Sequence of chain 1.D:
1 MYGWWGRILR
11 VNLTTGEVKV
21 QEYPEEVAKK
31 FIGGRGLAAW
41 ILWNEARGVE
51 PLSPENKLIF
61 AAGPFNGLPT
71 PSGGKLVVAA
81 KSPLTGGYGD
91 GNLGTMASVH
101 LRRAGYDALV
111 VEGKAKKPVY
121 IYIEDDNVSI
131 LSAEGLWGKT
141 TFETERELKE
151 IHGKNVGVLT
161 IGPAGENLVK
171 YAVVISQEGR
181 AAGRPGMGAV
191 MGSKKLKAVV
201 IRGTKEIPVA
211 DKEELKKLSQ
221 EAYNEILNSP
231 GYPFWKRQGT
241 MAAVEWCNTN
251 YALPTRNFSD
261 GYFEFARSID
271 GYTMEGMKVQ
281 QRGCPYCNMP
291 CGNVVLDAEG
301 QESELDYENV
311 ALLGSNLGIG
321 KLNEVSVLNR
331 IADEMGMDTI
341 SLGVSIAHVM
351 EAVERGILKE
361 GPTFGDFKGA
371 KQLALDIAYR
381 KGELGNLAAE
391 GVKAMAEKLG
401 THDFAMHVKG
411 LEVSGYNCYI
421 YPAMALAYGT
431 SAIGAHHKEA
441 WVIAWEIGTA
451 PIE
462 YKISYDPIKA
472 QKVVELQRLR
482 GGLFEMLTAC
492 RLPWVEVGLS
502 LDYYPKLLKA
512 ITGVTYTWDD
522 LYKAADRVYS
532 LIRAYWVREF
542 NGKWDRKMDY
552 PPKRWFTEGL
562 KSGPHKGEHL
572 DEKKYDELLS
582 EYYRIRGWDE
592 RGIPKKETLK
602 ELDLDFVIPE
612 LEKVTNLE

This small molecule binds to this protein.
Small molecule (SMILES): O=C(O)CCCC(=O)O

Binding-site contacts:
Ligand atom C5 contacts residue TYR416 of chain 1.D at 3.1 Å (hydrophobic).
Ligand atom C2 contacts residue VAL496 of chain 1.D at 3.8 Å (hydrophobic).
Ligand atom O3 contacts residue TYR307 of chain 1.D at 3.9 Å.
Ligand atom O3 contacts residue HIS437 of chain 1.D at 3.4 Å (h-bond).
Ligand atom C2 contacts residue TRP441 of chain 1.D at 3.4 Å (hydrophobic).
Ligand atom C5 contacts residue PTE1 of chain 1.T at 4.3 Å.
Ligand atom O1 contacts residue PTE1 of chain 1.T at 4.2 Å.
Ligand atom O2 contacts residue VAL496 of chain 1.D at 3.5 Å.
Ligand atom C2 contacts residue GLU497 of chain 1.D at 3.7 Å.
Ligand atom O4 contacts residue TYR307 of chain 1.D at 3.7 Å.
Ligand atom C3 contacts residue LEU493 of chain 1.D at 4.3 Å (hydrophobic).
Ligand atom O4 contacts residue ALA243 of chain 1.D at 4.1 Å.
Ligand atom C1 contacts residue ARG492 of chain 1.D at 3.5 Å.
Ligand atom C5 contacts residue GLU308 of chain 1.D at 3.7 Å.
Ligand atom C5 contacts residue HIS437 of chain 1.D at 4.0 Å.
Ligand atom C4 contacts residue PTE1 of chain 1.T at 4.0 Å.
Ligand atom C1 contacts residue TRP441 of chain 1.D at 4.1 Å (hydrophobic).
Ligand atom C3 contacts residue GLU497 of chain 1.D at 3.7 Å.
Ligand atom O2 contacts residue LEU493 of chain 1.D at 3.7 Å.
Ligand atom O1 contacts residue ARG481 of chain 1.D at 3.1 Å (salt-bridge).
Ligand atom O1 contacts residue TRP441 of chain 1.D at 4.0 Å.
Ligand atom C2 contacts residue LEU493 of chain 1.D at 4.1 Å (hydrophobic).
Ligand atom O1 contacts residue ARG492 of chain 1.D at 2.9 Å (salt-bridge).
Ligand atom C1 contacts residue ARG481 of chain 1.D at 3.5 Å.
Ligand atom O2 contacts residue ARG481 of chain 1.D at 2.7 Å (salt-bridge).
Ligand atom O3 contacts residue GLU308 of chain 1.D at 2.7 Å (salt-bridge).
Ligand atom O3 contacts residue PTE1 of chain 1.T at 3.4 Å.
Ligand atom C1 contacts residue LEU493 of chain 1.D at 4.0 Å (hydrophobic).
Ligand atom O4 contacts residue GLU308 of chain 1.D at 4.3 Å.
Ligand atom C4 contacts residue HIS437 of chain 1.D at 3.7 Å.
Ligand atom O4 contacts residue TYR416 of chain 1.D at 2.7 Å (h-bond).
Ligand atom O2 contacts residue ARG492 of chain 1.D at 2.9 Å (salt-bridge).
Ligand atom O2 contacts residue TRP441 of chain 1.D at 4.3 Å.
Ligand atom C1 contacts residue VAL496 of chain 1.D at 4.2 Å (hydrophobic).
Ligand atom C5 contacts residue TYR307 of chain 1.D at 4.2 Å (hydrophobic).
Ligand atom C4 contacts residue TYR416 of chain 1.D at 3.7 Å (hydrophobic).
Ligand atom C3 contacts residue PTE1 of chain 1.T at 4.4 Å.
Ligand atom O3 contacts residue TYR416 of chain 1.D at 3.8 Å.
Ligand atom O1 contacts residue HIS437 of chain 1.D at 3.5 Å.
Ligand atom O4 contacts residue THR240 of chain 1.D at 4.4 Å.